A protein and the small-molecule ligand that binds it are described below.
Small molecule (SMILES): CC(=O)N[C@@H](CC(N)=O)C(=O)N1CCC[C@H]1C(=O)N[C@@H](CC(N)=O)C(=O)N[C@@H](C)C(=O)N[C@@H](C)C(=O)N1CCC[C@H]1C=O

Sequence of chain 1.A:
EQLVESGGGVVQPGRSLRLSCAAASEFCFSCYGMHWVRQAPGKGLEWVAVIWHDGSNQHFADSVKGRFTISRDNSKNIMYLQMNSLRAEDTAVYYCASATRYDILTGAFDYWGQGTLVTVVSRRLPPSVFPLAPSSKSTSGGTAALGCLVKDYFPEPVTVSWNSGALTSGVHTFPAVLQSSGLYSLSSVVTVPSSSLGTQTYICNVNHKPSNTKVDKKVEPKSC

Binding-site contacts:
Ligand atom CG contacts residue TRP95 of chain 1.B at 3.7 Å (hydrophobic).
Ligand atom CG contacts residue ALA100 of chain 1.A at 3.7 Å (hydrophobic).
Ligand atom N contacts residue TRP53 of chain 1.A at 3.8 Å.
Ligand atom CA contacts residue TRP53 of chain 1.A at 3.4 Å (hydrophobic).
Ligand atom O contacts residue GLY34 of chain 1.A at 3.4 Å (h-bond).
Ligand atom CB contacts residue ILE105 of chain 1.A at 3.4 Å (hydrophobic).
Ligand atom CD contacts residue TRP95 of chain 1.B at 3.7 Å (hydrophobic).
Ligand atom CB contacts residue TRP53 of chain 1.A at 3.7 Å (hydrophobic).
Ligand atom C contacts residue TRP53 of chain 1.A at 3.7 Å (hydrophobic).
Ligand atom OD1 contacts residue THR107 of chain 1.A at 3.0 Å (h-bond).
Ligand atom N contacts residue HIS54 of chain 1.A at 3.4 Å (h-bond).
Ligand atom ND2 contacts residue THR107 of chain 1.A at 3.4 Å.
Ligand atom CG contacts residue THR107 of chain 1.A at 3.6 Å.
Ligand atom CG contacts residue GLY34 of chain 1.A at 3.9 Å.
Ligand atom O contacts residue HIS54 of chain 1.A at 3.7 Å.
Ligand atom ND2 contacts residue ILE105 of chain 1.A at 2.8 Å (h-bond).
Ligand atom CB contacts residue CYS32 of chain 1.A at 3.2 Å (hydrophobic).
Ligand atom CB contacts residue HIS54 of chain 1.A at 3.4 Å.
Ligand atom CG contacts residue ILE105 of chain 1.A at 3.5 Å (hydrophobic).
Ligand atom C contacts residue CYS32 of chain 1.A at 3.9 Å (hydrophobic).
Ligand atom OD1 contacts residue GLY34 of chain 1.A at 2.7 Å (h-bond).
Ligand atom CA contacts residue CYS32 of chain 1.A at 3.6 Å (hydrophobic).
Ligand atom O contacts residue TYR103 of chain 1.A at 3.7 Å.
Ligand atom ND2 contacts residue TYR103 of chain 1.A at 3.6 Å.
Ligand atom ND2 contacts residue ASP104 of chain 1.A at 2.7 Å (salt-bridge).
Ligand atom CG contacts residue TYR103 of chain 1.A at 3.9 Å (hydrophobic).
Ligand atom O contacts residue TRP53 of chain 1.A at 3.8 Å.
Ligand atom ND2 contacts residue LEU106 of chain 1.A at 3.5 Å.
Ligand atom O contacts residue HIS54 of chain 1.A at 3.1 Å (h-bond).
Ligand atom CB contacts residue TYR103 of chain 1.A at 3.7 Å (hydrophobic).
Ligand atom OD1 contacts residue ALA100 of chain 1.A at 3.8 Å.
Ligand atom ND2 contacts residue ALA100 of chain 1.A at 2.8 Å (h-bond).
Ligand atom C contacts residue HIS54 of chain 1.A at 3.5 Å.
Ligand atom OD1 contacts residue TYR33 of chain 1.A at 3.3 Å.
Ligand atom N contacts residue CYS32 of chain 1.A at 2.9 Å (h-bond).
Ligand atom O contacts residue TRP53 of chain 1.A at 3.3 Å (h-bond).
Ligand atom OD1 contacts residue TYR103 of chain 1.A at 3.9 Å.
Ligand atom CA contacts residue HIS54 of chain 1.A at 3.7 Å.
Ligand atom CG contacts residue TYR33 of chain 1.A at 3.9 Å (hydrophobic).
Ligand atom CD contacts residue THR107 of chain 1.A at 3.8 Å.

Sequence of chain 1.B:
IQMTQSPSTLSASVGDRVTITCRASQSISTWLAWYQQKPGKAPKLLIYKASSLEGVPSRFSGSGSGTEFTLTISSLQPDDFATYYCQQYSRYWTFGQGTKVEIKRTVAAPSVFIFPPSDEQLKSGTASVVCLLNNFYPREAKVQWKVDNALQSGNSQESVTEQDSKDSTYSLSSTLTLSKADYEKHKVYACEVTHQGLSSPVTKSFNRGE